This protein binds this small molecule.
Small molecule (SMILES): CC(=O)N[C@@H]1[C@@H](O)[C@H](O)[C@@H](CO)O[C@H]1O

Sequence of chain 1.A:
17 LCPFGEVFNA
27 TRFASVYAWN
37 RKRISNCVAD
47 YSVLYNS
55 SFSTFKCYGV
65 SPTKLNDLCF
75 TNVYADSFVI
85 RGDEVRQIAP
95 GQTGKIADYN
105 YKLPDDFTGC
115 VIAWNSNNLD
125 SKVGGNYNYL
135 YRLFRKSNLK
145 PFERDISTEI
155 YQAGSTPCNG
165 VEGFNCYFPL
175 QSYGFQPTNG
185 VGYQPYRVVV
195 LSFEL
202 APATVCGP

Binding-site contacts:
Ligand atom C1 contacts residue ASN25 of chain 1.A at 1.5 Å.
Ligand atom C4 contacts residue ASN25 of chain 1.A at 4.2 Å.
Ligand atom C3 contacts residue ASN25 of chain 1.A at 3.9 Å.
Ligand atom C8 contacts residue GLY21 of chain 1.A at 4.5 Å.
Ligand atom O7 contacts residue GLY21 of chain 1.A at 3.2 Å.
Ligand atom N2 contacts residue ASN25 of chain 1.A at 3.1 Å (h-bond).
Ligand atom C2 contacts residue ASN25 of chain 1.A at 2.5 Å.
Ligand atom C8 contacts residue PHE24 of chain 1.A at 4.1 Å (hydrophobic).
Ligand atom C7 contacts residue GLY21 of chain 1.A at 3.9 Å.
Ligand atom O7 contacts residue PHE20 of chain 1.A at 4.5 Å.
Ligand atom C8 contacts residue LEU50 of chain 1.A at 3.6 Å (hydrophobic).
Ligand atom C5 contacts residue ASN25 of chain 1.A at 3.8 Å.
Ligand atom C7 contacts residue ASN25 of chain 1.A at 3.9 Å.
Ligand atom O7 contacts residue ASN25 of chain 1.A at 4.1 Å.
Ligand atom O5 contacts residue ASN25 of chain 1.A at 2.4 Å (h-bond).